Sequence of chain 44.B:
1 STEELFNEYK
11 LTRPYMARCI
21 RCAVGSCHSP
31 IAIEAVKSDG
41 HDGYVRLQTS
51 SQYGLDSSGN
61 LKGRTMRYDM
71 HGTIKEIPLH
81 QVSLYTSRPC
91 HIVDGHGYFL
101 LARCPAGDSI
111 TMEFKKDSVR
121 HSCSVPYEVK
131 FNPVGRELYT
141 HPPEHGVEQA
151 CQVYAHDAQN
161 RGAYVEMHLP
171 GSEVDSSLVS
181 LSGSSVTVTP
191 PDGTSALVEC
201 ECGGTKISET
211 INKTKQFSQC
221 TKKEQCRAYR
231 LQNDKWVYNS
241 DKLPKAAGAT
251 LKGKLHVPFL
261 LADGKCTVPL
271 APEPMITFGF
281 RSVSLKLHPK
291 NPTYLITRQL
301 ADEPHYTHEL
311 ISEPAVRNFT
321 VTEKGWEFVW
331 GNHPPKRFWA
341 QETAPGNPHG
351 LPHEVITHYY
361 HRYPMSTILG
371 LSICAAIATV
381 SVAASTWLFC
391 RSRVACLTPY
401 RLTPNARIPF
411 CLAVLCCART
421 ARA

Sequence of chain 29.A:
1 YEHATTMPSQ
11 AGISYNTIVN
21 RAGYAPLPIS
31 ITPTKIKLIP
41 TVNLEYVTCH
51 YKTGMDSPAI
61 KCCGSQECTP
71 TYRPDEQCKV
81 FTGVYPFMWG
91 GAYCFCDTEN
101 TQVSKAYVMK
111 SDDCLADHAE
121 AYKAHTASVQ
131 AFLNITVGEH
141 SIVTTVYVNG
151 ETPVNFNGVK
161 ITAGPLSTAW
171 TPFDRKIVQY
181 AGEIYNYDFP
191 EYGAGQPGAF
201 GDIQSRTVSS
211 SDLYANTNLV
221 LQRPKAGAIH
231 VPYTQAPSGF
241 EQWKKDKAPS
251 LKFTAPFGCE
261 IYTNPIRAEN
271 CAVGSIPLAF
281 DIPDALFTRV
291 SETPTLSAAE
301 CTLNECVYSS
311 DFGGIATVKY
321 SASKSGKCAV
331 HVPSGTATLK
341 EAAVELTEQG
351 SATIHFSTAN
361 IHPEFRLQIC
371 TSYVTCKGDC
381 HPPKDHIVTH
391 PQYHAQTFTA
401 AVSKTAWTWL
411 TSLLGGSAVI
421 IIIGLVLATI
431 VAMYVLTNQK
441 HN

The protein below binds the small molecule below.
Small molecule (SMILES): CC(=O)N[C@@H]1[C@@H](O)[C@H](O)[C@@H](CO)O[C@H]1O

Binding-site contacts:
Ligand atom N2 contacts residue GLU305 of chain 29.A at 4.4 Å.
Ligand atom C7 contacts residue GLU305 of chain 29.A at 3.6 Å.
Ligand atom C8 contacts residue GLU305 of chain 29.A at 4.5 Å.
Ligand atom C6 contacts residue ASN318 of chain 44.B at 3.2 Å.
Ligand atom O6 contacts residue SER284 of chain 44.B at 2.4 Å (h-bond).
Ligand atom O5 contacts residue SER284 of chain 44.B at 4.2 Å.
Ligand atom C5 contacts residue SER284 of chain 44.B at 4.5 Å.
Ligand atom C6 contacts residue SER284 of chain 44.B at 3.4 Å.
Ligand atom O7 contacts residue GLU305 of chain 29.A at 2.4 Å (salt-bridge).
Ligand atom O6 contacts residue ASN318 of chain 44.B at 2.9 Å (h-bond).